Sequence of chain 1.E:
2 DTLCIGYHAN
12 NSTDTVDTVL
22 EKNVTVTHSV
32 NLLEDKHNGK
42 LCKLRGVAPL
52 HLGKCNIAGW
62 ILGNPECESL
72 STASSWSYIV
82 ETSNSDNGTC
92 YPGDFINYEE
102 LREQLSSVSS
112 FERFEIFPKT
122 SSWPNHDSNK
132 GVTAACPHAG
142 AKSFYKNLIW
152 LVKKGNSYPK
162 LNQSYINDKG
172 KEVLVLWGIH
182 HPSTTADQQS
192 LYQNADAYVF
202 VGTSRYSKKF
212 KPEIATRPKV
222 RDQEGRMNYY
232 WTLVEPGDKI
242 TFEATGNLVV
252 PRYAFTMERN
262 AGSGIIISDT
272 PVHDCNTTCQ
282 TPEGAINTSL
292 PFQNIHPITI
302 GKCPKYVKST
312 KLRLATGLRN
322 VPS

Binding-site contacts:
Ligand atom N2 contacts residue GLU67 of chain 1.E at 4.2 Å.
Ligand atom O7 contacts residue CYS91 of chain 1.E at 4.4 Å.
Ligand atom C7 contacts residue ASN88 of chain 1.E at 3.2 Å.
Ligand atom O7 contacts residue ASN65 of chain 1.E at 4.4 Å.
Ligand atom C2 contacts residue ARG222 of chain 1.E at 4.2 Å.
Ligand atom C5 contacts residue ASN88 of chain 1.E at 3.7 Å.
Ligand atom C4 contacts residue ASN88 of chain 1.E at 4.2 Å.
Ligand atom C7 contacts residue CYS137 of chain 1.E at 4.1 Å (hydrophobic).
Ligand atom C8 contacts residue ASN88 of chain 1.E at 4.3 Å.
Ligand atom C7 contacts residue GLU67 of chain 1.E at 4.1 Å.
Ligand atom C7 contacts residue ARG222 of chain 1.E at 4.4 Å.
Ligand atom N2 contacts residue ASN88 of chain 1.E at 2.9 Å (h-bond).
Ligand atom O7 contacts residue CYS137 of chain 1.E at 3.7 Å.
Ligand atom C6 contacts residue ASP87 of chain 1.E at 3.9 Å.
Ligand atom O7 contacts residue ASN88 of chain 1.E at 3.1 Å (h-bond).
Ligand atom C8 contacts residue CYS137 of chain 1.E at 3.8 Å (hydrophobic).
Ligand atom C7 contacts residue ASN65 of chain 1.E at 4.4 Å.
Ligand atom O5 contacts residue ASN88 of chain 1.E at 2.4 Å (h-bond).
Ligand atom C8 contacts residue GLU67 of chain 1.E at 3.8 Å.
Ligand atom C1 contacts residue GLU67 of chain 1.E at 4.3 Å.
Ligand atom C8 contacts residue ASN65 of chain 1.E at 4.0 Å.
Ligand atom C3 contacts residue ASN88 of chain 1.E at 3.8 Å.
Ligand atom O5 contacts residue ASP87 of chain 1.E at 4.3 Å.
Ligand atom C8 contacts residue PRO138 of chain 1.E at 3.4 Å (hydrophobic).
Ligand atom O7 contacts residue ARG222 of chain 1.E at 3.4 Å (salt-bridge).
Ligand atom C2 contacts residue ASN88 of chain 1.E at 2.5 Å.
Ligand atom C1 contacts residue ASN88 of chain 1.E at 1.4 Å.

This protein binds this small molecule.
Small molecule (SMILES): CC(=O)N[C@@H]1[C@@H](O)[C@H](O)[C@@H](CO)O[C@H]1O